The protein below binds the small molecule below.
Small molecule (SMILES): CC(=O)N[C@@H]1[C@@H](O)[C@H](O)[C@@H](CO)O[C@H]1O

Binding-site contacts:
Ligand atom C7 contacts residue ASN603 of chain 1.B at 3.2 Å.
Ligand atom O6 contacts residue ASN603 of chain 1.B at 4.4 Å.
Ligand atom C3 contacts residue ASN603 of chain 1.B at 3.8 Å.
Ligand atom O6 contacts residue THR605 of chain 1.B at 3.9 Å.
Ligand atom N2 contacts residue ASN603 of chain 1.B at 2.9 Å (h-bond).
Ligand atom C1 contacts residue ASN603 of chain 1.B at 1.4 Å.
Ligand atom C8 contacts residue GLN631 of chain 1.B at 3.9 Å.
Ligand atom O5 contacts residue THR605 of chain 1.B at 4.2 Å.
Ligand atom C5 contacts residue THR605 of chain 1.B at 4.4 Å.
Ligand atom C7 contacts residue ILE821 of chain 1.C at 4.5 Å (hydrophobic).
Ligand atom C8 contacts residue ASN603 of chain 1.B at 4.4 Å.
Ligand atom O5 contacts residue ASN603 of chain 1.B at 2.3 Å (h-bond).
Ligand atom C4 contacts residue ASN603 of chain 1.B at 4.2 Å.
Ligand atom O7 contacts residue ILE821 of chain 1.C at 4.3 Å.
Ligand atom C8 contacts residue ILE821 of chain 1.C at 3.9 Å (hydrophobic).
Ligand atom C2 contacts residue ASN603 of chain 1.B at 2.4 Å.
Ligand atom O7 contacts residue ASN603 of chain 1.B at 3.0 Å (h-bond).
Ligand atom C5 contacts residue ASN603 of chain 1.B at 3.6 Å.

Sequence of chain 1.C:
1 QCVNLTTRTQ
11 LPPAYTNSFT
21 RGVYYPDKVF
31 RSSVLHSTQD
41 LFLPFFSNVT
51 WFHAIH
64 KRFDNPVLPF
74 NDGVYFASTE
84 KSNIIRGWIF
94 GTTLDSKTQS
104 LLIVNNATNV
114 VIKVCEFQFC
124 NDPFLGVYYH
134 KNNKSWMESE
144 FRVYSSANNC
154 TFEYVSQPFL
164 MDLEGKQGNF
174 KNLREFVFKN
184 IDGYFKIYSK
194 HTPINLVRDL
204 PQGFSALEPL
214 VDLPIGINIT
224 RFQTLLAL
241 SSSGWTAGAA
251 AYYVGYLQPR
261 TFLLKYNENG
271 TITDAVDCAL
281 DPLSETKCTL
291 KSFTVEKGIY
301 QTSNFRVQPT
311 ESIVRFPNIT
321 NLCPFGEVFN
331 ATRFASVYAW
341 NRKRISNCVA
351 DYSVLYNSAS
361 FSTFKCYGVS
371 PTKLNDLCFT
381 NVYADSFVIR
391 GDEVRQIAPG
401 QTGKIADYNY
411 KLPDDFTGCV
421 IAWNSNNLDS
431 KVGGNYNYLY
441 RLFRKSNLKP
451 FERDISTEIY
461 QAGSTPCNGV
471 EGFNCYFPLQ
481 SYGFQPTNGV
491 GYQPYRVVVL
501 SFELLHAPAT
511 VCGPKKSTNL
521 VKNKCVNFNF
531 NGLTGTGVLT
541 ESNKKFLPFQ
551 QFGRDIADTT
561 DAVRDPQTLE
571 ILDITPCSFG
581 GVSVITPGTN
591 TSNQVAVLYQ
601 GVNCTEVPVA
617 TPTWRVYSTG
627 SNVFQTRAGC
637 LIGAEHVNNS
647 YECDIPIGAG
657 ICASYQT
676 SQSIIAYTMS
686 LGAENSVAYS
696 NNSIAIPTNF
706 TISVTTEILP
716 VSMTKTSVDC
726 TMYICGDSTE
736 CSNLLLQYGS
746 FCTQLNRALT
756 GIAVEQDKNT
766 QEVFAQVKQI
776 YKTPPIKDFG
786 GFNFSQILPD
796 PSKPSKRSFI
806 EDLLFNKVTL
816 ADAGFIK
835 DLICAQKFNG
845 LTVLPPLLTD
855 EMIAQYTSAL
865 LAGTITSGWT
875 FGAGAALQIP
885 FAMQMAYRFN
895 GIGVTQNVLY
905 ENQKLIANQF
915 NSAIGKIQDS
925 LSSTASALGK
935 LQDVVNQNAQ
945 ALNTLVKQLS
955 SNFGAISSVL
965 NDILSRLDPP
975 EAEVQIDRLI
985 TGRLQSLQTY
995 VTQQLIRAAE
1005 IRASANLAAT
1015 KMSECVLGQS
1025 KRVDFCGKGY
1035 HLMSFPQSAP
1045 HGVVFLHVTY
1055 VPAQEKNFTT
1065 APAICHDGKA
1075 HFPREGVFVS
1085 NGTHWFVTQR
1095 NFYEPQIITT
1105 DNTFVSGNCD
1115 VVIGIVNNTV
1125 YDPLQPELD

Sequence of chain 1.B:
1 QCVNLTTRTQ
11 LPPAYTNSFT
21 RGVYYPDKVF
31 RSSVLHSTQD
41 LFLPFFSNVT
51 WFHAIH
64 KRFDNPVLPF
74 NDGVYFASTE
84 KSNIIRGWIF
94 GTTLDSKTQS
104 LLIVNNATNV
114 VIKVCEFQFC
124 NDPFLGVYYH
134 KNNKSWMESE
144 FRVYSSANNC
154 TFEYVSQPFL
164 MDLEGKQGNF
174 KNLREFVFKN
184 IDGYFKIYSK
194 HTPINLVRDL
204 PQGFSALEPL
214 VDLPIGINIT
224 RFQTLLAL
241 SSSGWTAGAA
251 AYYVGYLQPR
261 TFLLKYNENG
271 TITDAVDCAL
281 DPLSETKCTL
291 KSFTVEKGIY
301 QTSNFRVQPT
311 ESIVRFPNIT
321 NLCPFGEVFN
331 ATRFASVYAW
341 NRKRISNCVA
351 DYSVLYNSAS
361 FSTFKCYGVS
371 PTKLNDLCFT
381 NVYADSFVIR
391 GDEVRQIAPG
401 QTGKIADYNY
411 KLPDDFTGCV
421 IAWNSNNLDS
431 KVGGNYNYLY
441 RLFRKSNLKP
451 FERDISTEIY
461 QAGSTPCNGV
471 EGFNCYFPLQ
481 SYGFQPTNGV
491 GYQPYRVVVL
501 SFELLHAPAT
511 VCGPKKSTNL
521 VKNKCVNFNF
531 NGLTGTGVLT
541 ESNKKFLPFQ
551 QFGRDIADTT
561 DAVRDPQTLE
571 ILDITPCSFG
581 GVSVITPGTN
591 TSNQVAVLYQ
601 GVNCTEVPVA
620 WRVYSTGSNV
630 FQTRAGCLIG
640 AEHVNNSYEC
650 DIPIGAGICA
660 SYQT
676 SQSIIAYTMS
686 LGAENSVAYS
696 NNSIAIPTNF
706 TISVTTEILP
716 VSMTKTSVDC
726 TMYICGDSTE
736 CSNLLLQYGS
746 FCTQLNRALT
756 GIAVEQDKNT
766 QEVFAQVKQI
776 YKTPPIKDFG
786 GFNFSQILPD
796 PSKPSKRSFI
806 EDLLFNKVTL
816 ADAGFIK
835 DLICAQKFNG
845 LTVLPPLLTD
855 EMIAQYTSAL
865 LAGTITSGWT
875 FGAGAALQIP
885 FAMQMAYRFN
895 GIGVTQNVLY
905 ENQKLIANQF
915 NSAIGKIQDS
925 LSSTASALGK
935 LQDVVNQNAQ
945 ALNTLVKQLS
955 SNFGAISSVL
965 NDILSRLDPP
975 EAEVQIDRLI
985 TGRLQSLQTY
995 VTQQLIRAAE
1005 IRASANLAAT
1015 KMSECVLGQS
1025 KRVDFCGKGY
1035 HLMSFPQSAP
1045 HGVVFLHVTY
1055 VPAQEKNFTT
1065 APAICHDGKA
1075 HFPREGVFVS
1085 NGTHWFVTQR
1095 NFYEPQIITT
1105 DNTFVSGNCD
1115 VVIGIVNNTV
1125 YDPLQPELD